Sequence of chain 1.A:
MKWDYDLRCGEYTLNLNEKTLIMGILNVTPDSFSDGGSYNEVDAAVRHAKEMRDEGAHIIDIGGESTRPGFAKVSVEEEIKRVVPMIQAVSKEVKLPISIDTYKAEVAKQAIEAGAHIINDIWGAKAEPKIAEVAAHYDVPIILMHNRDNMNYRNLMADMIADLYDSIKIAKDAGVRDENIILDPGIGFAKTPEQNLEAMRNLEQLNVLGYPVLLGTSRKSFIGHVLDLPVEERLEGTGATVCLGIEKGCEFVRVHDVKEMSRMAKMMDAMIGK

A protein and the small-molecule ligand that binds it are described below.
Small molecule (SMILES): OCCCc1nc2ccc(C(F)(F)F)cc2[nH]1

Binding-site contacts:
Ligand atom C07 contacts residue ALA147 of chain 1.A at 4.5 Å (hydrophobic).
Ligand atom C05 contacts residue ASP169 of chain 1.A at 4.5 Å.
Ligand atom C02 contacts residue ARG168 of chain 1.A at 3.6 Å.
Ligand atom C09 contacts residue ALA147 of chain 1.A at 3.7 Å (hydrophobic).
Ligand atom C06 contacts residue ALA147 of chain 1.A at 4.1 Å (hydrophobic).
Ligand atom O contacts residue ASN170 of chain 1.A at 3.5 Å (h-bond).
Ligand atom F01 contacts residue TYR123 of chain 1.A at 4.5 Å.
Ligand atom C10 contacts residue TRP143 of chain 1.A at 4.0 Å (hydrophobic).
Ligand atom O contacts residue ARG168 of chain 1.A at 3.5 Å.
Ligand atom F01 contacts residue TRP143 of chain 1.A at 4.1 Å.
Ligand atom C02 contacts residue ASN167 of chain 1.A at 4.5 Å.
Ligand atom C04 contacts residue LYS146 of chain 1.A at 4.4 Å.
Ligand atom C08 contacts residue TRP143 of chain 1.A at 3.9 Å (hydrophobic).
Ligand atom C03 contacts residue ARG168 of chain 1.A at 3.9 Å.
Ligand atom N01 contacts residue ASP169 of chain 1.A at 4.1 Å.
Ligand atom C03 contacts residue ASP169 of chain 1.A at 3.2 Å.
Ligand atom C05 contacts residue TRP143 of chain 1.A at 3.9 Å (hydrophobic).
Ligand atom N01 contacts residue TRP143 of chain 1.A at 3.1 Å.
Ligand atom N contacts residue ALA147 of chain 1.A at 4.2 Å.
Ligand atom C04 contacts residue TRP143 of chain 1.A at 4.1 Å (hydrophobic).
Ligand atom O contacts residue ASP169 of chain 1.A at 2.8 Å (salt-bridge).
Ligand atom C03 contacts residue TRP143 of chain 1.A at 4.0 Å (hydrophobic).
Ligand atom C contacts residue ALA147 of chain 1.A at 3.9 Å (hydrophobic).
Ligand atom N contacts residue LYS146 of chain 1.A at 4.0 Å.
Ligand atom C02 contacts residue ASP169 of chain 1.A at 3.4 Å.